Binding-site contacts:
Ligand atom C6 contacts residue SER108 of chain 1.B at 3.1 Å.
Ligand atom C contacts residue LYS111 of chain 1.B at 3.5 Å.
Ligand atom C contacts residue PRO110 of chain 1.B at 3.8 Å (hydrophobic).
Ligand atom N1 contacts residue SER108 of chain 1.B at 4.1 Å.
Ligand atom C7 contacts residue SER108 of chain 1.B at 3.6 Å.
Ligand atom N contacts residue ASP39 of chain 1.B at 4.4 Å.
Ligand atom C4 contacts residue PRO110 of chain 1.B at 4.0 Å (hydrophobic).
Ligand atom C1 contacts residue PRO110 of chain 1.B at 3.6 Å (hydrophobic).
Ligand atom C6 contacts residue TYR109 of chain 1.B at 4.2 Å (hydrophobic).
Ligand atom C4 contacts residue SER108 of chain 1.B at 4.2 Å.
Ligand atom C1 contacts residue ILE112 of chain 1.B at 4.0 Å (hydrophobic).
Ligand atom C1 contacts residue LYS111 of chain 1.B at 3.8 Å.
Ligand atom C2 contacts residue PRO110 of chain 1.B at 3.5 Å (hydrophobic).
Ligand atom C8 contacts residue PRO110 of chain 1.B at 4.3 Å (hydrophobic).
Ligand atom C contacts residue TYR109 of chain 1.B at 4.5 Å (hydrophobic).
Ligand atom C9 contacts residue PRO110 of chain 1.B at 3.5 Å (hydrophobic).
Ligand atom N contacts residue SER108 of chain 1.B at 3.2 Å (h-bond).
Ligand atom C5 contacts residue TYR109 of chain 1.B at 4.2 Å (hydrophobic).
Ligand atom C7 contacts residue LYS111 of chain 1.B at 4.4 Å.
Ligand atom C5 contacts residue SER108 of chain 1.B at 4.0 Å.
Ligand atom C3 contacts residue PRO110 of chain 1.B at 3.7 Å (hydrophobic).
Ligand atom O1 contacts residue PRO110 of chain 1.B at 3.7 Å.
Ligand atom O1 contacts residue ILE112 of chain 1.B at 4.5 Å.
Ligand atom N contacts residue LYS111 of chain 1.B at 4.0 Å.
Ligand atom N contacts residue PRO110 of chain 1.B at 4.5 Å.
Ligand atom N contacts residue TYR109 of chain 1.B at 2.6 Å (h-bond).
Ligand atom O contacts residue PRO110 of chain 1.B at 3.9 Å.
Ligand atom C5 contacts residue PRO110 of chain 1.B at 4.0 Å (hydrophobic).
Ligand atom C7 contacts residue TYR109 of chain 1.B at 3.9 Å (hydrophobic).

Sequence of chain 1.B:
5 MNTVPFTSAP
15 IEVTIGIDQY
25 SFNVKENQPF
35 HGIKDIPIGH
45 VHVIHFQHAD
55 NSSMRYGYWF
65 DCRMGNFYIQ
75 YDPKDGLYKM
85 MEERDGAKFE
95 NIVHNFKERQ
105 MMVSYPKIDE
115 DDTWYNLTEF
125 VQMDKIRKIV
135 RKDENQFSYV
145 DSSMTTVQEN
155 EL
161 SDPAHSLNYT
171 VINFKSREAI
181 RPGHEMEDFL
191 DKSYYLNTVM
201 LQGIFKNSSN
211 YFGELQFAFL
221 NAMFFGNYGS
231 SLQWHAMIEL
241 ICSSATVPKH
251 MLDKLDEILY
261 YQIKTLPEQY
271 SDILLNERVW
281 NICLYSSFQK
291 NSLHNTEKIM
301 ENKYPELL

A protein and the small-molecule ligand that binds it are described below.
Small molecule (SMILES): NC[C@H](N)c1ccc2c(c1)OCCO2